A small-molecule ligand and the protein it binds are described below.
Small molecule (SMILES): CC(C)[C@H](NC(=O)[C@@H](NC(=O)[C@H](C)NC(=O)[C@@H]1CCCN1C(=O)[C@@H](N)Cc1ccccc1)[C@@H](C)OP(=O)(O)O)C(=O)O

Binding-site contacts:
Ligand atom C contacts residue ASN180 of chain 2.A at 3.5 Å.
Ligand atom P contacts residue TYR135 of chain 2.A at 3.8 Å.
Ligand atom CG2 contacts residue ASN180 of chain 2.A at 3.6 Å.
Ligand atom O contacts residue ASN231 of chain 2.A at 3.0 Å (h-bond).
Ligand atom CA contacts residue LEU179 of chain 2.A at 3.7 Å (hydrophobic).
Ligand atom CB contacts residue TRP235 of chain 2.A at 3.8 Å (hydrophobic).
Ligand atom CB contacts residue ASN231 of chain 2.A at 3.6 Å.
Ligand atom OXT contacts residue T4Z1 of chain 2.F at 3.6 Å.
Ligand atom CG2 contacts residue T4Z1 of chain 2.F at 3.4 Å.
Ligand atom CG1 contacts residue LEU227 of chain 2.A at 3.4 Å (hydrophobic).
Ligand atom CB contacts residue ASN231 of chain 2.A at 3.6 Å.
Ligand atom O contacts residue VAL183 of chain 2.A at 3.5 Å.
Ligand atom P contacts residue ARG134 of chain 2.A at 3.8 Å.
Ligand atom O1P contacts residue LYS54 of chain 2.A at 3.7 Å.
Ligand atom CB contacts residue T4Z1 of chain 2.F at 3.6 Å.
Ligand atom CA contacts residue ASN180 of chain 2.A at 3.2 Å.
Ligand atom O2P contacts residue ARG134 of chain 2.A at 2.8 Å (salt-bridge).
Ligand atom CA contacts residue ASN231 of chain 2.A at 3.6 Å.
Ligand atom P contacts residue ARG61 of chain 2.A at 3.6 Å.
Ligand atom O contacts residue LYS127 of chain 2.A at 2.8 Å (salt-bridge).
Ligand atom CG contacts residue VAL183 of chain 2.A at 3.8 Å (hydrophobic).
Ligand atom N contacts residue ASN180 of chain 2.A at 3.0 Å (h-bond).
Ligand atom CA contacts residue ASN231 of chain 2.A at 3.7 Å.
Ligand atom O2P contacts residue ARG61 of chain 2.A at 2.9 Å (salt-bridge).
Ligand atom O contacts residue LEU179 of chain 2.A at 3.5 Å.
Ligand atom C contacts residue ASN231 of chain 2.A at 3.7 Å.
Ligand atom CG2 contacts residue GLY176 of chain 2.A at 3.5 Å.
Ligand atom CB contacts residue ASN180 of chain 2.A at 3.2 Å.
Ligand atom O contacts residue LYS54 of chain 2.A at 3.7 Å.
Ligand atom N contacts residue ASN231 of chain 2.A at 2.8 Å (h-bond).
Ligand atom O contacts residue ASN180 of chain 2.A at 2.8 Å (h-bond).
Ligand atom CG2 contacts residue VAL183 of chain 2.A at 3.7 Å (hydrophobic).
Ligand atom C contacts residue ASN231 of chain 2.A at 3.9 Å.
Ligand atom O3P contacts residue ARG134 of chain 2.A at 2.9 Å (salt-bridge).
Ligand atom O1P contacts residue ARG61 of chain 2.A at 2.9 Å (salt-bridge).
Ligand atom O3P contacts residue TYR135 of chain 2.A at 2.6 Å (h-bond).
Ligand atom CG2 contacts residue ARG134 of chain 2.A at 3.8 Å.
Ligand atom C contacts residue LYS127 of chain 2.A at 3.7 Å.
Ligand atom CB contacts residue VAL183 of chain 2.A at 3.9 Å (hydrophobic).
Ligand atom N contacts residue LEU179 of chain 2.A at 3.9 Å.

Sequence of chain 2.A:
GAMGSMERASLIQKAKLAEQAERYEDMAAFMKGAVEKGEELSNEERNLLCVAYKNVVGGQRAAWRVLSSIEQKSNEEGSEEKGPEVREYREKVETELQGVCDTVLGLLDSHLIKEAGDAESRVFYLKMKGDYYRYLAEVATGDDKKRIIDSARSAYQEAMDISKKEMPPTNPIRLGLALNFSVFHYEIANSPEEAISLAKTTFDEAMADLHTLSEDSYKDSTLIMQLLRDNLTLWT